Sequence of chain 1.Q:
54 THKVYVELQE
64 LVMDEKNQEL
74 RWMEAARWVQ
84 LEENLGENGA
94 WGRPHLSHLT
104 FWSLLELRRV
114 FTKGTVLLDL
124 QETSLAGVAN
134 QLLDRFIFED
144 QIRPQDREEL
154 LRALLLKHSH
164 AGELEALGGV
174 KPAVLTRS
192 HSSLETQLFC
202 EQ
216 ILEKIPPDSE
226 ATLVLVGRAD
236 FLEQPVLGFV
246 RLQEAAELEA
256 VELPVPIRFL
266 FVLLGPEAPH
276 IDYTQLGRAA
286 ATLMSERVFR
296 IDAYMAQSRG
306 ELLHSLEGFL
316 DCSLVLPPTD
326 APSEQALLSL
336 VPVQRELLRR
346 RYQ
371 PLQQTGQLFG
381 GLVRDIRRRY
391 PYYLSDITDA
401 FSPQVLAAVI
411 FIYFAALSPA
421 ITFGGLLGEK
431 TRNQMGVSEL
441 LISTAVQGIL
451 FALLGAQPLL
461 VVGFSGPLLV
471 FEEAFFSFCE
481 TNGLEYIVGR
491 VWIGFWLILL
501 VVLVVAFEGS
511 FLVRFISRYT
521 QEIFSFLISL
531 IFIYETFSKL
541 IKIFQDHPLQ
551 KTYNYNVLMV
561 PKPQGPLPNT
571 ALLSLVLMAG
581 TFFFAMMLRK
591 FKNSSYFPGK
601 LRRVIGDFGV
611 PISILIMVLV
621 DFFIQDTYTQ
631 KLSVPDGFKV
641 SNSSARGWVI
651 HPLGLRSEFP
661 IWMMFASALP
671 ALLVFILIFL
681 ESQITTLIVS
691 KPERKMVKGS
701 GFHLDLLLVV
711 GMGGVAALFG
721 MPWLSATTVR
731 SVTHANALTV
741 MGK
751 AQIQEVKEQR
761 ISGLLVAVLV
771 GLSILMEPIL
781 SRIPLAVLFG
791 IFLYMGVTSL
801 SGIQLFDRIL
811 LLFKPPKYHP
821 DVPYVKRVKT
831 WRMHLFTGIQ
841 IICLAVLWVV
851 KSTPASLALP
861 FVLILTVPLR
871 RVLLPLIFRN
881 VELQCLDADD

The small molecule below binds the protein below.
Small molecule (SMILES): CCCCCCCC(=O)OC[C@H](COP(=O)(O)O[C@@H]1[C@H](O)[C@H](O)[C@@H](OP(=O)(O)O)[C@H](OP(=O)(O)O)[C@H]1O)OC(=O)CCCCCCC

Binding-site contacts:
Ligand atom O41 contacts residue ARG603 of chain 1.R at 2.5 Å (salt-bridge).
Ligand atom C2A contacts residue PRO815 of chain 1.Q at 3.8 Å (hydrophobic).
Ligand atom O52 contacts residue LYS817 of chain 1.Q at 3.4 Å.
Ligand atom C2A contacts residue PRO816 of chain 1.Q at 3.9 Å (hydrophobic).
Ligand atom O11 contacts residue PRO816 of chain 1.Q at 3.2 Å.
Ligand atom O4 contacts residue LYS817 of chain 1.Q at 3.6 Å.
Ligand atom O1A contacts residue PRO815 of chain 1.Q at 3.1 Å.
Ligand atom O3 contacts residue PRO598 of chain 1.R at 3.7 Å.
Ligand atom C4A contacts residue LEU812 of chain 1.Q at 3.6 Å (hydrophobic).
Ligand atom O42 contacts residue TYR818 of chain 1.Q at 2.6 Å (h-bond).
Ligand atom C1A contacts residue PRO815 of chain 1.Q at 3.8 Å (hydrophobic).
Ligand atom C3A contacts residue LYS814 of chain 1.Q at 3.4 Å.
Ligand atom O41 contacts residue GLY599 of chain 1.R at 3.0 Å.
Ligand atom C7B contacts residue LEU601 of chain 1.R at 3.7 Å (hydrophobic).
Ligand atom O3 contacts residue PRO815 of chain 1.Q at 3.2 Å.
Ligand atom O2C contacts residue PRO598 of chain 1.R at 3.0 Å.
Ligand atom O1B contacts residue PRO598 of chain 1.R at 3.5 Å.
Ligand atom O2 contacts residue PRO598 of chain 1.R at 3.6 Å.
Ligand atom O3 contacts residue GLY599 of chain 1.R at 2.7 Å (h-bond).
Ligand atom O4 contacts residue TYR818 of chain 1.Q at 3.8 Å.
Ligand atom O1A contacts residue PHE597 of chain 1.R at 3.8 Å.
Ligand atom C5A contacts residue LEU812 of chain 1.Q at 3.5 Å (hydrophobic).
Ligand atom O2 contacts residue GLY599 of chain 1.R at 3.1 Å (h-bond).
Ligand atom C5A contacts residue PHE813 of chain 1.Q at 3.7 Å (hydrophobic).
Ligand atom C7A contacts residue PHE597 of chain 1.R at 3.8 Å (hydrophobic).
Ligand atom O43 contacts residue TYR818 of chain 1.Q at 3.1 Å (h-bond).
Ligand atom O1A contacts residue PRO598 of chain 1.R at 3.1 Å.
Ligand atom P4 contacts residue ARG603 of chain 1.R at 3.4 Å.
Ligand atom C3 contacts residue GLY599 of chain 1.R at 3.8 Å.
Ligand atom O42 contacts residue ARG602 of chain 1.R at 2.7 Å (salt-bridge).
Ligand atom O3 contacts residue ARG602 of chain 1.R at 2.9 Å (salt-bridge).
Ligand atom C6A contacts residue PRO598 of chain 1.R at 3.6 Å (hydrophobic).
Ligand atom P4 contacts residue TYR818 of chain 1.Q at 3.4 Å.
Ligand atom C3 contacts residue PRO815 of chain 1.Q at 3.5 Å (hydrophobic).
Ligand atom C1C contacts residue PRO816 of chain 1.Q at 3.6 Å (hydrophobic).
Ligand atom C2A contacts residue LYS814 of chain 1.Q at 3.7 Å.
Ligand atom C2 contacts residue PRO815 of chain 1.Q at 3.5 Å (hydrophobic).
Ligand atom O43 contacts residue ARG603 of chain 1.R at 3.2 Å (salt-bridge).
Ligand atom C1A contacts residue PRO598 of chain 1.R at 3.5 Å (hydrophobic).
Ligand atom O43 contacts residue LYS817 of chain 1.Q at 3.7 Å.

Sequence of chain 1.R:
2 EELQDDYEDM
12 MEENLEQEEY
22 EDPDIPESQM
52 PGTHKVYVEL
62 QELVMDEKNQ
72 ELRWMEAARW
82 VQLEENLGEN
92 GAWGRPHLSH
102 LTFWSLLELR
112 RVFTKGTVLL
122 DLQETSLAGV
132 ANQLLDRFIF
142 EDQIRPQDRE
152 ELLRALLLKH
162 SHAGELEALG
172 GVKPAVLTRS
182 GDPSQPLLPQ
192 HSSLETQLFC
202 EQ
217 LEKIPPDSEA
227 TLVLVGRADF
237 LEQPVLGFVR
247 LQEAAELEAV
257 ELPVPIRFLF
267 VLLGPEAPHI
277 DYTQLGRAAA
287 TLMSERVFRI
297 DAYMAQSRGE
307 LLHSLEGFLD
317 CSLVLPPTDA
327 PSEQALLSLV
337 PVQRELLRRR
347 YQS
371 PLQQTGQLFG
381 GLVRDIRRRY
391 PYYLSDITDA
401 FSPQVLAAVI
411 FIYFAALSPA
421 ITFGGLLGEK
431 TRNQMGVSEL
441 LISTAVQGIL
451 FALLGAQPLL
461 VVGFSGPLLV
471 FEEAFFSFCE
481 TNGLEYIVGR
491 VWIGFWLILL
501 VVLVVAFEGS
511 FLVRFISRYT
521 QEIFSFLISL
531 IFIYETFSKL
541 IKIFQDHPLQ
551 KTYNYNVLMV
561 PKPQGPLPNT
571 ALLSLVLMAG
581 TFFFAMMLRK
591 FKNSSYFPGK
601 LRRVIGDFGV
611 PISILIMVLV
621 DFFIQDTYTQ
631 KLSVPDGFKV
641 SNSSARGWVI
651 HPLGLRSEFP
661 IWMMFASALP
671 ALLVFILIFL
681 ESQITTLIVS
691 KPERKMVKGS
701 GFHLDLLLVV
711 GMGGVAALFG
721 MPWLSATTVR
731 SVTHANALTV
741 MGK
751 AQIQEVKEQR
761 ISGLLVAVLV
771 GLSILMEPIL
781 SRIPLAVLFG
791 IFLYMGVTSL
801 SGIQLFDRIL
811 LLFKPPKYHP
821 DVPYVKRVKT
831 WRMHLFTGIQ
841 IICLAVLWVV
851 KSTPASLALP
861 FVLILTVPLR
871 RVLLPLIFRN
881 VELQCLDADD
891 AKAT